Sequence of chain 1.B:
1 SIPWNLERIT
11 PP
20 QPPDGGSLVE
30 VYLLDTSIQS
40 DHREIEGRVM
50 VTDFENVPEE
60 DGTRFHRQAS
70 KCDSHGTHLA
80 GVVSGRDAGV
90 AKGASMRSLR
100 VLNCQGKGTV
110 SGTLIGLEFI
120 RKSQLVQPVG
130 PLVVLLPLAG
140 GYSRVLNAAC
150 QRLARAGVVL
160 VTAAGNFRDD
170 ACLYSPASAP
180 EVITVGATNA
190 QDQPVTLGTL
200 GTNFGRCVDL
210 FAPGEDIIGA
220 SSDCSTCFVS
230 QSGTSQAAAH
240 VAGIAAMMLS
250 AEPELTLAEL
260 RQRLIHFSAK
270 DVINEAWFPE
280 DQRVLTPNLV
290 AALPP

The protein below binds the small molecule below.
Small molecule (SMILES): C[C@@]12CCCN1C(=O)[C@H](Cc1ccc(O)cc1)NC(=O)[C@H](Cc1cnc[nH]1)NC(=O)[C@H](CC(=O)O)NC(=O)[C@H](Cc1c[nH]c3ccc(F)cc13)NC(=O)[C@H](Cc1c[nH]c3ccc(F)cc13)NC(=O)CNC(=O)[C@H](CCCCN)NC(=O)CCSCc1cccc(c1)CSC[C@@H](C(N)=O)NC2=O

Binding-site contacts:
Ligand atom O contacts residue SER229 of chain 1.B at 3.0 Å (h-bond).
Ligand atom O contacts residue CYS226 of chain 1.B at 3.3 Å.
Ligand atom CZ contacts residue ASP86 of chain 1.B at 3.5 Å.
Ligand atom O contacts residue ILE217 of chain 1.B at 3.7 Å.
Ligand atom N contacts residue SER229 of chain 1.B at 2.9 Å (h-bond).
Ligand atom O contacts residue VAL228 of chain 1.B at 3.5 Å.
Ligand atom F contacts residue SER229 of chain 1.B at 3.1 Å.
Ligand atom SG contacts residue TRP4 of chain 1.B at 3.5 Å (h-bond).
Ligand atom NE1 contacts residue ASP222 of chain 1.B at 2.8 Å (salt-bridge).
Ligand atom C93 contacts residue SER1 of chain 1.B at 3.4 Å.
Ligand atom CB contacts residue ILE217 of chain 1.B at 3.6 Å (hydrophobic).
Ligand atom CA contacts residue PHE227 of chain 1.B at 3.6 Å (hydrophobic).
Ligand atom CD1 contacts residue ASP86 of chain 1.B at 3.7 Å.
Ligand atom C contacts residue THR225 of chain 1.B at 3.4 Å.
Ligand atom OH contacts residue PRO3 of chain 1.B at 3.3 Å.
Ligand atom C contacts residue PHE227 of chain 1.B at 3.6 Å (hydrophobic).
Ligand atom C contacts residue SER229 of chain 1.B at 3.6 Å.
Ligand atom N contacts residue PHE227 of chain 1.B at 2.9 Å (h-bond).
Ligand atom O contacts residue SER229 of chain 1.B at 3.4 Å.
Ligand atom CB contacts residue ASP215 of chain 1.B at 3.8 Å.
Ligand atom OH contacts residue ASP86 of chain 1.B at 3.4 Å (salt-bridge).
Ligand atom CA contacts residue SER229 of chain 1.B at 3.4 Å.
Ligand atom CA contacts residue THR225 of chain 1.B at 3.3 Å.
Ligand atom N contacts residue THR225 of chain 1.B at 3.4 Å (h-bond).
Ligand atom O contacts residue PHE227 of chain 1.B at 2.9 Å (h-bond).
Ligand atom O contacts residue THR225 of chain 1.B at 2.9 Å (h-bond).
Ligand atom CE3 contacts residue PHE227 of chain 1.B at 3.4 Å (hydrophobic).
Ligand atom F contacts residue VAL228 of chain 1.B at 3.0 Å.
Ligand atom CB contacts residue ASP86 of chain 1.B at 3.6 Å.
Ligand atom CZ2 contacts residue CYS226 of chain 1.B at 3.5 Å (hydrophobic).
Ligand atom F contacts residue ILE217 of chain 1.B at 3.5 Å.
Ligand atom CD1 contacts residue ASP222 of chain 1.B at 3.7 Å.
Ligand atom C contacts residue PHE227 of chain 1.B at 3.6 Å (hydrophobic).
Ligand atom CG contacts residue ASP86 of chain 1.B at 3.6 Å.
Ligand atom O contacts residue PHE227 of chain 1.B at 3.7 Å.
Ligand atom CE1 contacts residue ALA87 of chain 1.B at 3.7 Å (hydrophobic).
Ligand atom CA contacts residue PHE227 of chain 1.B at 3.5 Å (hydrophobic).
Ligand atom N contacts residue PHE227 of chain 1.B at 3.5 Å.
Ligand atom CD2 contacts residue ASP86 of chain 1.B at 3.7 Å.
Ligand atom CB contacts residue SER1 of chain 1.B at 3.4 Å.